Sequence of chain 1.B:
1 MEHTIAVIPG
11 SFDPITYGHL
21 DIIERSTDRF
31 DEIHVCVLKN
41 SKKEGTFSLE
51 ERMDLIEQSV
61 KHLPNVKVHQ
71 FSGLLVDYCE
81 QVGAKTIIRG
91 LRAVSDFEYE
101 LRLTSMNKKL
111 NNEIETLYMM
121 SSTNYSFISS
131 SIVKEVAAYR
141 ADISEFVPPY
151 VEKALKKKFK

Binding-site contacts:
Ligand atom C12 contacts residue ASN107 of chain 1.B at 3.4 Å.
Ligand atom CL7 contacts residue CYS36 of chain 1.B at 3.4 Å.
Ligand atom C13 contacts residue GLU135 of chain 1.C at 3.9 Å.
Ligand atom CL7 contacts residue PHE71 of chain 1.B at 3.7 Å.
Ligand atom CL8 contacts residue PRO9 of chain 1.B at 3.4 Å.
Ligand atom O37 contacts residue LEU103 of chain 1.B at 3.8 Å.
Ligand atom C25 contacts residue LEU38 of chain 1.B at 3.7 Å (hydrophobic).
Ligand atom C20 contacts residue GLY73 of chain 1.B at 3.6 Å.
Ligand atom O18 contacts residue LEU74 of chain 1.B at 3.8 Å.
Ligand atom C11 contacts residue ASN107 of chain 1.B at 3.7 Å.
Ligand atom C24 contacts residue LEU38 of chain 1.B at 3.9 Å (hydrophobic).
Ligand atom C26 contacts residue GLY73 of chain 1.B at 3.3 Å.
Ligand atom O18 contacts residue LEU75 of chain 1.B at 3.0 Å (h-bond).
Ligand atom N8 contacts residue ASN107 of chain 1.B at 3.3 Å (h-bond).
Ligand atom CL8 contacts residue CYS36 of chain 1.B at 3.2 Å.
Ligand atom C3 contacts residue LEU75 of chain 1.B at 3.6 Å (hydrophobic).
Ligand atom C36 contacts residue GLU135 of chain 1.C at 2.8 Å.
Ligand atom C1 contacts residue GLU100 of chain 1.B at 3.7 Å.
Ligand atom N31 contacts residue TYR99 of chain 1.B at 3.3 Å (h-bond).
Ligand atom N35 contacts residue GLU135 of chain 1.C at 3.6 Å.
Ligand atom C26 contacts residue LEU38 of chain 1.B at 3.7 Å (hydrophobic).
Ligand atom O38 contacts residue GLU135 of chain 1.C at 2.6 Å (salt-bridge).
Ligand atom C30 contacts residue TYR99 of chain 1.B at 3.9 Å (hydrophobic).
Ligand atom C9 contacts residue ASN107 of chain 1.B at 3.6 Å.
Ligand atom C11 contacts residue LEU103 of chain 1.B at 3.9 Å (hydrophobic).
Ligand atom N8 contacts residue LEU75 of chain 1.B at 3.8 Å.
Ligand atom C33 contacts residue GLU135 of chain 1.C at 3.2 Å.
Ligand atom C1 contacts residue ARG89 of chain 1.B at 3.4 Å.
Ligand atom CL8 contacts residue VAL37 of chain 1.B at 3.5 Å.
Ligand atom O37 contacts residue GLU135 of chain 1.C at 3.3 Å (salt-bridge).
Ligand atom N19 contacts residue GLU135 of chain 1.C at 3.5 Å (salt-bridge).
Ligand atom CL8 contacts residue LEU38 of chain 1.B at 3.6 Å.
Ligand atom C26 contacts residue LEU75 of chain 1.B at 3.8 Å (hydrophobic).
Ligand atom CL7 contacts residue VAL37 of chain 1.B at 3.8 Å.
Ligand atom C20 contacts residue TYR139 of chain 1.C at 3.7 Å (hydrophobic).
Ligand atom C12 contacts residue MET106 of chain 1.B at 3.7 Å (hydrophobic).
Ligand atom C13 contacts residue VAL136 of chain 1.C at 3.7 Å (hydrophobic).
Ligand atom C2 contacts residue LEU75 of chain 1.B at 3.2 Å (hydrophobic).
Ligand atom C34 contacts residue GLU135 of chain 1.C at 3.0 Å.
Ligand atom C14 contacts residue LEU74 of chain 1.B at 3.7 Å (hydrophobic).

A small-molecule ligand and the protein it binds are described below.
Small molecule (SMILES): CCc1cc(Sc2ncc(C(=O)O)[nH]2)nc([C@H]2CCCC[C@@H]2C(=O)NCc2ccc(Cl)c(Cl)c2)n1

Sequence of chain 1.C:
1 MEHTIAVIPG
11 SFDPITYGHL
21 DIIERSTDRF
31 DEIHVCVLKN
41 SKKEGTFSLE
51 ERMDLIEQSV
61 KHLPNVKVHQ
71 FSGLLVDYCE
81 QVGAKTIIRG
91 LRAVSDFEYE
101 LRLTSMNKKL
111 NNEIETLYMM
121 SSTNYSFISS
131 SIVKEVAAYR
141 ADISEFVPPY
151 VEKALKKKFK